Binding-site contacts:
Ligand atom O3 contacts residue TYR86 of chain 1.C at 3.5 Å (h-bond).
Ligand atom C3 contacts residue ALA85 of chain 1.C at 4.1 Å (hydrophobic).
Ligand atom C6 contacts residue ILE16 of chain 1.A at 4.0 Å (hydrophobic).
Ligand atom O3 contacts residue FUC1 of chain 1.K at 0.0 Å (h-bond).
Ligand atom O2 contacts residue FUC1 of chain 1.K at 0.0 Å (h-bond).
Ligand atom O2 contacts residue GLY84 of chain 1.C at 3.7 Å.
Ligand atom O4 contacts residue FUC1 of chain 1.K at 0.0 Å (h-bond).
Ligand atom C6 contacts residue ARG62 of chain 1.C at 3.7 Å.
Ligand atom O5 contacts residue ARG62 of chain 1.C at 3.0 Å (salt-bridge).
Ligand atom O5 contacts residue FUC1 of chain 1.K at 0.1 Å (h-bond).
Ligand atom O4 contacts residue ILE16 of chain 1.A at 3.7 Å.
Ligand atom O3 contacts residue TRP36 of chain 1.A at 2.8 Å (h-bond).
Ligand atom C2 contacts residue GLU73 of chain 1.C at 3.7 Å.
Ligand atom C5 contacts residue TRP31 of chain 1.A at 3.7 Å (hydrophobic).
Ligand atom C6 contacts residue FUC1 of chain 1.K at 0.1 Å.
Ligand atom C2 contacts residue CYS75 of chain 1.C at 4.2 Å (hydrophobic).
Ligand atom C4 contacts residue TRP31 of chain 1.A at 3.9 Å (hydrophobic).
Ligand atom O2 contacts residue ALA85 of chain 1.C at 3.0 Å (h-bond).
Ligand atom C3 contacts residue TRP36 of chain 1.A at 3.8 Å (hydrophobic).
Ligand atom C3 contacts residue FUC1 of chain 1.K at 0.0 Å.
Ligand atom C1 contacts residue ARG62 of chain 1.C at 3.9 Å.
Ligand atom O1 contacts residue ARG62 of chain 1.C at 3.7 Å.
Ligand atom O4 contacts residue GLU73 of chain 1.C at 2.7 Å (salt-bridge).
Ligand atom O3 contacts residue GLU73 of chain 1.C at 2.6 Å (salt-bridge).
Ligand atom C6 contacts residue PRO14 of chain 1.A at 3.7 Å (hydrophobic).
Ligand atom O4 contacts residue ARG62 of chain 1.C at 2.9 Å (salt-bridge).
Ligand atom C4 contacts residue GLU73 of chain 1.C at 3.8 Å.
Ligand atom C2 contacts residue FUC1 of chain 1.K at 0.1 Å.
Ligand atom C3 contacts residue GLU73 of chain 1.C at 3.6 Å.
Ligand atom C5 contacts residue FUC1 of chain 1.K at 0.1 Å.
Ligand atom C3 contacts residue TRP31 of chain 1.A at 4.1 Å (hydrophobic).
Ligand atom C5 contacts residue ARG62 of chain 1.C at 3.9 Å.
Ligand atom O3 contacts residue ALA85 of chain 1.C at 3.4 Å (h-bond).
Ligand atom C2 contacts residue ALA85 of chain 1.C at 3.9 Å (hydrophobic).
Ligand atom C4 contacts residue FUC1 of chain 1.K at 0.0 Å.
Ligand atom C6 contacts residue TRP31 of chain 1.A at 3.6 Å (hydrophobic).
Ligand atom C1 contacts residue FUC1 of chain 1.K at 0.3 Å.
Ligand atom O1 contacts residue FUC1 of chain 1.K at 1.2 Å.
Ligand atom O2 contacts residue GLU73 of chain 1.C at 4.1 Å.
Ligand atom C4 contacts residue ARG62 of chain 1.C at 4.1 Å.

Sequence of chain 1.A:
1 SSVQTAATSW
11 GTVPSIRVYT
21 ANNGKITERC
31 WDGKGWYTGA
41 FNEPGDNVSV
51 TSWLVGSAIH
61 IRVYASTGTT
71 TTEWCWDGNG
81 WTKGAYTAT

Sequence of chain 1.C:
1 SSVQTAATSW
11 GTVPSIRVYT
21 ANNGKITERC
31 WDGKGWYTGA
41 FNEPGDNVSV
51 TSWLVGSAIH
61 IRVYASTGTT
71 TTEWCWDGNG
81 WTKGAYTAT

The small molecule below binds the protein below.
Small molecule (SMILES): C[C@@H]1O[C@H](O)[C@@H](O)[C@H](O)[C@@H]1O